This protein binds this small molecule.
Small molecule (SMILES): N[C@@H](CCC(=O)O)C(=O)O

Binding-site contacts:
Ligand atom O contacts residue GLY130 of chain 1.B at 4.3 Å.
Ligand atom OXT contacts residue PHE128 of chain 1.B at 3.8 Å.
Ligand atom C contacts residue NA1 of chain 1.F at 3.1 Å.
Ligand atom O contacts residue PRO135 of chain 1.B at 4.2 Å.
Ligand atom C contacts residue LEU136 of chain 1.B at 4.0 Å (hydrophobic).
Ligand atom CB contacts residue NA1 of chain 1.F at 4.0 Å.
Ligand atom OXT contacts residue LEU136 of chain 1.B at 4.1 Å.
Ligand atom O contacts residue NA1 of chain 1.F at 2.8 Å (h-bond).
Ligand atom CD contacts residue PHE101 of chain 1.B at 4.0 Å (hydrophobic).
Ligand atom N contacts residue NA1 of chain 1.F at 2.6 Å (h-bond).
Ligand atom O contacts residue GLY131 of chain 1.B at 3.3 Å (h-bond).
Ligand atom CG contacts residue PHE101 of chain 1.B at 3.6 Å (hydrophobic).
Ligand atom CA contacts residue LEU134 of chain 1.B at 3.8 Å (hydrophobic).
Ligand atom C contacts residue PHE128 of chain 1.B at 4.0 Å (hydrophobic).
Ligand atom CA contacts residue NA1 of chain 1.F at 2.7 Å.
Ligand atom OE1 contacts residue TYR107 of chain 1.B at 2.5 Å (h-bond).
Ligand atom N contacts residue GLN81 of chain 1.B at 3.7 Å.
Ligand atom CD contacts residue TYR107 of chain 1.B at 3.4 Å (hydrophobic).
Ligand atom N contacts residue TYR107 of chain 1.B at 4.2 Å.
Ligand atom O contacts residue PHE128 of chain 1.B at 3.3 Å.
Ligand atom CA contacts residue LEU136 of chain 1.B at 4.3 Å (hydrophobic).
Ligand atom O contacts residue THR137 of chain 1.B at 4.1 Å.
Ligand atom O contacts residue LEU136 of chain 1.B at 4.1 Å.
Ligand atom CD contacts residue GLN81 of chain 1.B at 4.1 Å.
Ligand atom C contacts residue GLY131 of chain 1.B at 4.3 Å.
Ligand atom OE2 contacts residue GLN81 of chain 1.B at 2.9 Å.
Ligand atom OE2 contacts residue PHE101 of chain 1.B at 3.5 Å.
Ligand atom OXT contacts residue THR137 of chain 1.B at 2.5 Å (h-bond).
Ligand atom OXT contacts residue ARG221 of chain 1.B at 3.8 Å.
Ligand atom OXT contacts residue TYR107 of chain 1.B at 4.1 Å.
Ligand atom CG contacts residue TYR107 of chain 1.B at 3.3 Å (hydrophobic).
Ligand atom C contacts residue LEU134 of chain 1.B at 4.1 Å (hydrophobic).
Ligand atom CA contacts residue TYR107 of chain 1.B at 4.2 Å (hydrophobic).
Ligand atom OXT contacts residue NA1 of chain 1.F at 4.3 Å.
Ligand atom O contacts residue LEU134 of chain 1.B at 4.0 Å.
Ligand atom CB contacts residue TYR107 of chain 1.B at 3.1 Å (hydrophobic).
Ligand atom CG contacts residue LEU136 of chain 1.B at 4.1 Å (hydrophobic).
Ligand atom C contacts residue THR137 of chain 1.B at 3.7 Å.
Ligand atom CA contacts residue GLN81 of chain 1.B at 4.4 Å.
Ligand atom CB contacts residue LEU136 of chain 1.B at 4.0 Å (hydrophobic).

Sequence of chain 1.B:
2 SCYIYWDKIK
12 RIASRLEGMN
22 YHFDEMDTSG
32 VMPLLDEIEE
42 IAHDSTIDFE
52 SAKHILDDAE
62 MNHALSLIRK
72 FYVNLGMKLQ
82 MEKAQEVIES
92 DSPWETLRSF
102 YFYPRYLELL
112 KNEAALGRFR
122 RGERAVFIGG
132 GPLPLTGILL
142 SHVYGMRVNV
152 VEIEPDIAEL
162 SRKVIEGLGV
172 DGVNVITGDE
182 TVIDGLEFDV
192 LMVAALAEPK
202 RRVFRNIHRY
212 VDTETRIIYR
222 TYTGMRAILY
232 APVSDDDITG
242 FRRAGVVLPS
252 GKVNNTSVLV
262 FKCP